The small molecule below binds the protein below.
Small molecule (SMILES): CC(=O)Nc1ccc(NC(C)=O)cc1

Binding-site contacts:
Ligand atom NA contacts residue CYS8 of chain 1.B at 2.4 Å (h-bond).
Ligand atom CG contacts residue CYS8 of chain 1.B at 2.2 Å (hydrophobic).
Ligand atom OA contacts residue CYS15 of chain 1.B at 3.5 Å.
Ligand atom CA contacts residue ALA11 of chain 1.B at 3.4 Å (hydrophobic).
Ligand atom CK contacts residue LYS110 of chain 1.A at 3.9 Å.
Ligand atom CB contacts residue ALA11 of chain 1.B at 3.7 Å (hydrophobic).
Ligand atom OA contacts residue LYS110 of chain 1.A at 2.9 Å (salt-bridge).
Ligand atom NB contacts residue CYS15 of chain 1.B at 3.6 Å.
Ligand atom CF contacts residue ALA11 of chain 1.B at 4.3 Å (hydrophobic).
Ligand atom CC contacts residue ALA11 of chain 1.B at 4.4 Å (hydrophobic).
Ligand atom OA contacts residue ALA12 of chain 1.B at 4.1 Å.
Ligand atom CF contacts residue CYS8 of chain 1.B at 3.7 Å (hydrophobic).
Ligand atom CA contacts residue CYS8 of chain 1.B at 4.5 Å (hydrophobic).
Ligand atom OA contacts residue THR16 of chain 1.B at 4.1 Å.
Ligand atom CJ contacts residue LYS110 of chain 1.A at 3.8 Å.
Ligand atom CJ contacts residue CYS15 of chain 1.B at 2.9 Å (hydrophobic).
Ligand atom NB contacts residue ALA11 of chain 1.B at 4.5 Å.
Ligand atom CH contacts residue CYS8 of chain 1.B at 1.8 Å (hydrophobic).
Ligand atom OB contacts residue ALA11 of chain 1.B at 4.3 Å.
Ligand atom CK contacts residue CYS15 of chain 1.B at 1.8 Å (hydrophobic).
Ligand atom OB contacts residue CYS8 of chain 1.B at 3.2 Å (h-bond).

Sequence of chain 1.B:
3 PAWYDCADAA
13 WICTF

Sequence of chain 1.A:
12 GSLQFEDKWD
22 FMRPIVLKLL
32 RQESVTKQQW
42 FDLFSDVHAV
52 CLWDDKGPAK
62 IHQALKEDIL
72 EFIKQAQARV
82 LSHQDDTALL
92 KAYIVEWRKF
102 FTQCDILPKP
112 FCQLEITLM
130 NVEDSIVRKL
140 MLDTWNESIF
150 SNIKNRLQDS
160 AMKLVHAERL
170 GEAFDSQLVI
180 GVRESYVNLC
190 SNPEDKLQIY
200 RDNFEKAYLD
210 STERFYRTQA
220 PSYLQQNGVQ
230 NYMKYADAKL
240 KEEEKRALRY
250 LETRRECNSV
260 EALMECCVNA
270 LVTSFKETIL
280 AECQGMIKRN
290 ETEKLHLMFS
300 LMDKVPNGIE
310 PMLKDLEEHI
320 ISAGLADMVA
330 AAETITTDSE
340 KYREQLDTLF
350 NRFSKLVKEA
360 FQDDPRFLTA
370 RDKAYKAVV